Binding-site contacts:
Ligand atom CG2 contacts residue THR78 of chain 1.D at 3.6 Å.
Ligand atom CA contacts residue ASN79 of chain 1.D at 3.2 Å.
Ligand atom C contacts residue ARG42 of chain 1.D at 3.8 Å.
Ligand atom P contacts residue ASN58 of chain 1.D at 3.9 Å.
Ligand atom CB contacts residue THR78 of chain 1.D at 3.7 Å.
Ligand atom C contacts residue ASN79 of chain 1.D at 3.4 Å.
Ligand atom O contacts residue ARG42 of chain 1.D at 2.8 Å (salt-bridge).
Ligand atom O contacts residue ASN79 of chain 1.D at 3.1 Å (h-bond).
Ligand atom CG contacts residue ASN58 of chain 1.D at 3.9 Å.
Ligand atom CD contacts residue LEU54 of chain 1.D at 3.4 Å (hydrophobic).
Ligand atom CG2 contacts residue PRO55 of chain 1.D at 3.6 Å (hydrophobic).
Ligand atom CG contacts residue ASN79 of chain 1.D at 3.7 Å.
Ligand atom O3P contacts residue ASN58 of chain 1.D at 2.7 Å (h-bond).
Ligand atom N contacts residue ASN79 of chain 1.D at 3.2 Å (h-bond).
Ligand atom O contacts residue THR78 of chain 1.D at 3.9 Å.
Ligand atom CB contacts residue ARG42 of chain 1.D at 3.8 Å.
Ligand atom OG1 contacts residue SER57 of chain 1.D at 3.2 Å.
Ligand atom CB contacts residue ASN79 of chain 1.D at 3.9 Å.
Ligand atom O3P contacts residue SER57 of chain 1.D at 3.2 Å.
Ligand atom CB contacts residue ASN79 of chain 1.D at 3.9 Å.
Ligand atom CA contacts residue LEU54 of chain 1.D at 3.8 Å (hydrophobic).
Ligand atom O1P contacts residue ASN58 of chain 1.D at 3.6 Å.
Ligand atom P contacts residue SER57 of chain 1.D at 3.7 Å.
Ligand atom CG contacts residue ARG105 of chain 1.D at 3.8 Å.
Ligand atom O2P contacts residue THR78 of chain 1.D at 2.5 Å (h-bond).
Ligand atom CG2 contacts residue LEU54 of chain 1.D at 3.7 Å (hydrophobic).
Ligand atom O2P contacts residue SER57 of chain 1.D at 3.4 Å (h-bond).
Ligand atom O contacts residue ARG42 of chain 1.D at 3.8 Å.
Ligand atom N contacts residue ARG42 of chain 1.D at 3.7 Å.
Ligand atom CD1 contacts residue ASN58 of chain 1.D at 3.2 Å.
Ligand atom CD1 contacts residue ARG105 of chain 1.D at 3.3 Å.
Ligand atom P contacts residue THR78 of chain 1.D at 3.8 Å.
Ligand atom CD1 contacts residue ASN43 of chain 1.D at 3.2 Å.
Ligand atom C contacts residue ARG42 of chain 1.D at 3.7 Å.
Ligand atom CA contacts residue ARG42 of chain 1.D at 3.6 Å.
Ligand atom OG1 contacts residue ARG42 of chain 1.D at 3.0 Å (salt-bridge).
Ligand atom O contacts residue ASN58 of chain 1.D at 3.1 Å (h-bond).
Ligand atom CG2 contacts residue ASN79 of chain 1.D at 3.6 Å.
Ligand atom CB contacts residue ARG105 of chain 1.D at 3.1 Å.
Ligand atom CG2 contacts residue SER57 of chain 1.D at 3.7 Å.

Sequence of chain 1.D:
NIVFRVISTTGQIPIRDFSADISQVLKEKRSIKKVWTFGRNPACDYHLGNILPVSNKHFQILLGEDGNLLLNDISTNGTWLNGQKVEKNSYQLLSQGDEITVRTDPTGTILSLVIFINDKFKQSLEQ

The small molecule below binds the protein below.
Small molecule (SMILES): CC(C)C[C@@H](C=O)NC(=O)[C@@H]1CCCN1C(=O)[C@@H]1CCCN1C(=O)[C@@H](NC(=O)[C@@H]1CCCN1C(=O)[C@H](CC(C)C)NC(=O)[C@H](CC(C)C)NC(=O)[C@@H](N)CCCCN)[C@@H](C)OP(=O)(O)O